This small molecule binds to this protein.
Small molecule (SMILES): NC[C@@H](O)c1ccc(Br)cc1

Sequence of chain 3.A:
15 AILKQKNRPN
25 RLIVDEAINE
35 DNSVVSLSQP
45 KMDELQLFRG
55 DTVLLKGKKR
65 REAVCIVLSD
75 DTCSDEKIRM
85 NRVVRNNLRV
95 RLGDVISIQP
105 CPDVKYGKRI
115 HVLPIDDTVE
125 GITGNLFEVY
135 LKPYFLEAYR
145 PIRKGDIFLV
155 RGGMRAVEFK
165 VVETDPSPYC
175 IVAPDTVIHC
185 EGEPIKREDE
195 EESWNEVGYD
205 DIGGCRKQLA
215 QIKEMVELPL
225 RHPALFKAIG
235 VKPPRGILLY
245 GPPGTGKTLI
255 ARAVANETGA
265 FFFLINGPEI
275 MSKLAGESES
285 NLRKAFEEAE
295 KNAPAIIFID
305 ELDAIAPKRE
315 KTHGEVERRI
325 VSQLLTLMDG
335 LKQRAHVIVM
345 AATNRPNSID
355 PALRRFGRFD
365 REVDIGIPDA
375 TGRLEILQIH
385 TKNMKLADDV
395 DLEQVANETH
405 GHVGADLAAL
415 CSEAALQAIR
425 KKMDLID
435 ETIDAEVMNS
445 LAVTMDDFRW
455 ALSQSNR

Binding-site contacts:
Ligand atom C5 contacts residue HIS115 of chain 3.A at 3.8 Å.
Ligand atom C6 contacts residue HIS115 of chain 3.A at 4.3 Å.
Ligand atom C4 contacts residue HIS115 of chain 3.A at 3.6 Å.
Ligand atom C7 contacts residue HIS115 of chain 3.A at 4.4 Å.
Ligand atom C4 contacts residue ILE114 of chain 3.A at 4.0 Å (hydrophobic).
Ligand atom C contacts residue GLU185 of chain 3.A at 3.5 Å.
Ligand atom C4 contacts residue HIS183 of chain 3.A at 3.8 Å.
Ligand atom O contacts residue GLU185 of chain 3.A at 3.2 Å (salt-bridge).
Ligand atom N contacts residue HIS115 of chain 3.A at 4.1 Å.
Ligand atom C2 contacts residue HIS115 of chain 3.A at 4.1 Å.
Ligand atom O contacts residue HIS183 of chain 3.A at 3.8 Å.
Ligand atom C contacts residue HIS115 of chain 3.A at 3.4 Å.
Ligand atom C5 contacts residue ILE114 of chain 3.A at 4.5 Å (hydrophobic).
Ligand atom BR contacts residue ASP169 of chain 3.A at 4.3 Å.
Ligand atom N contacts residue GLU185 of chain 3.A at 3.5 Å (salt-bridge).
Ligand atom BR contacts residue HIS115 of chain 3.A at 3.9 Å.
Ligand atom BR contacts residue ILE114 of chain 3.A at 3.9 Å.
Ligand atom BR contacts residue THR168 of chain 3.A at 4.1 Å.
Ligand atom C1 contacts residue HIS115 of chain 3.A at 4.4 Å.
Ligand atom BR contacts residue GLU167 of chain 3.A at 3.6 Å.
Ligand atom C5 contacts residue GLU167 of chain 3.A at 4.3 Å.
Ligand atom C6 contacts residue GLU167 of chain 3.A at 4.0 Å.
Ligand atom C3 contacts residue HIS183 of chain 3.A at 3.5 Å.
Ligand atom C4 contacts residue ARG113 of chain 3.A at 4.1 Å.
Ligand atom C3 contacts residue HIS115 of chain 3.A at 4.0 Å.
Ligand atom C5 contacts residue ARG113 of chain 3.A at 4.1 Å.
Ligand atom C1 contacts residue GLU185 of chain 3.A at 3.9 Å.
Ligand atom BR contacts residue ARG113 of chain 3.A at 3.6 Å.
Ligand atom C3 contacts residue GLU185 of chain 3.A at 4.3 Å.